Binding-site contacts:
Ligand atom C3 contacts residue ASN88 of chain 1.D at 3.7 Å.
Ligand atom C4 contacts residue ASN88 of chain 1.D at 4.2 Å.
Ligand atom C7 contacts residue ASN88 of chain 1.D at 3.1 Å.
Ligand atom N2 contacts residue ASN88 of chain 1.D at 2.7 Å (h-bond).
Ligand atom O7 contacts residue LYS43 of chain 1.D at 3.3 Å.
Ligand atom O7 contacts residue ARG38 of chain 1.D at 3.8 Å.
Ligand atom O7 contacts residue SER40 of chain 1.D at 4.0 Å.
Ligand atom O5 contacts residue ASN88 of chain 1.D at 2.4 Å (h-bond).
Ligand atom C8 contacts residue ASN88 of chain 1.D at 3.2 Å.
Ligand atom C7 contacts residue LYS43 of chain 1.D at 3.5 Å.
Ligand atom C8 contacts residue LYS43 of chain 1.D at 3.8 Å.
Ligand atom C8 contacts residue GLY42 of chain 1.D at 4.2 Å.
Ligand atom C5 contacts residue ASN88 of chain 1.D at 3.7 Å.
Ligand atom O7 contacts residue ASN88 of chain 1.D at 3.1 Å (h-bond).
Ligand atom O3 contacts residue LYS43 of chain 1.D at 4.1 Å.
Ligand atom C1 contacts residue ASN88 of chain 1.D at 1.4 Å.
Ligand atom N2 contacts residue LYS43 of chain 1.D at 4.2 Å.
Ligand atom C2 contacts residue ASN88 of chain 1.D at 2.3 Å.

The small molecule below binds the protein below.
Small molecule (SMILES): CC(=O)N[C@@H]1[C@@H](O)[C@H](O)[C@@H](CO)O[C@H]1O

Sequence of chain 1.D:
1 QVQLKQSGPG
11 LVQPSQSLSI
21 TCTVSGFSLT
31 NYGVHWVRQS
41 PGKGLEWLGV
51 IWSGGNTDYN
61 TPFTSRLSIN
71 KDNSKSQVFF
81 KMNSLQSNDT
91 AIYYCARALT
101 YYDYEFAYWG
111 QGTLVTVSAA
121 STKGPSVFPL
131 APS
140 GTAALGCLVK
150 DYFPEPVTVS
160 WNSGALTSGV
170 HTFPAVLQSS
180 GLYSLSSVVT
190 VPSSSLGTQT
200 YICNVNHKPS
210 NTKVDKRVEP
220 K